Sequence of chain 1.D:
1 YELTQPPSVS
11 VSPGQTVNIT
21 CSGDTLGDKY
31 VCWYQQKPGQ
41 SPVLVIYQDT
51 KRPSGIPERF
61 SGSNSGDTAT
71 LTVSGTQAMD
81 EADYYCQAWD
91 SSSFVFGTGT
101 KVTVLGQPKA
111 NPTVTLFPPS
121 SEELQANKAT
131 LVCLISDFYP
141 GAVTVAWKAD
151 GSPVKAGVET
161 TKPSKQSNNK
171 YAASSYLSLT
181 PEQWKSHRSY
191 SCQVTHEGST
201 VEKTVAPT

Binding-site contacts:
Ligand atom C1 contacts residue ASN18 of chain 1.D at 1.4 Å.
Ligand atom O7 contacts residue ASN18 of chain 1.D at 3.3 Å (h-bond).
Ligand atom N2 contacts residue ASN18 of chain 1.D at 2.9 Å (h-bond).
Ligand atom C5 contacts residue SER63 of chain 1.D at 4.4 Å.
Ligand atom C8 contacts residue ASN18 of chain 1.D at 4.4 Å.
Ligand atom N2 contacts residue THR16 of chain 1.D at 4.4 Å.
Ligand atom O5 contacts residue ASN18 of chain 1.D at 2.4 Å (h-bond).
Ligand atom C2 contacts residue ASN18 of chain 1.D at 2.5 Å.
Ligand atom C5 contacts residue ASN18 of chain 1.D at 3.7 Å.
Ligand atom C6 contacts residue THR70 of chain 1.D at 4.3 Å.
Ligand atom C8 contacts residue THR16 of chain 1.D at 3.5 Å.
Ligand atom C3 contacts residue ASN18 of chain 1.D at 3.8 Å.
Ligand atom C7 contacts residue THR16 of chain 1.D at 4.5 Å.
Ligand atom C6 contacts residue SER63 of chain 1.D at 3.1 Å.
Ligand atom C4 contacts residue ASN18 of chain 1.D at 4.3 Å.
Ligand atom C7 contacts residue ASN18 of chain 1.D at 3.2 Å.

A small-molecule ligand and the protein it binds are described below.
Small molecule (SMILES): CC(=O)N[C@H]1[C@H](O[C@H]2[C@H](O)[C@@H](NC(C)=O)CO[C@@H]2CO[C@@H]2O[C@@H](C)[C@@H](O)[C@@H](O)[C@@H]2O)O[C@H](CO)[C@@H](O)[C@@H]1O